The small molecule below binds the protein below.
Small molecule (SMILES): CNc1nc2cc3c(=O)[nH]cnc3c(CCNCC3CCCC3)c2[nH]1

Binding-site contacts:
Ligand atom C15 contacts residue CYS158 of chain 1.A at 3.7 Å (hydrophobic).
Ligand atom N6 contacts residue ALA232 of chain 1.A at 3.7 Å.
Ligand atom N2 contacts residue GLY261 of chain 1.A at 3.5 Å.
Ligand atom N1 contacts residue TYR106 of chain 1.A at 3.7 Å.
Ligand atom C14 contacts residue ASP156 of chain 1.A at 3.7 Å.
Ligand atom C1 contacts residue ALA232 of chain 1.A at 3.7 Å (hydrophobic).
Ligand atom C15 contacts residue ASP156 of chain 1.A at 3.6 Å.
Ligand atom N5 contacts residue MET260 of chain 1.A at 3.7 Å.
Ligand atom C2 contacts residue TYR106 of chain 1.A at 3.6 Å (hydrophobic).
Ligand atom N3 contacts residue ASP280 of chain 1.A at 2.7 Å (salt-bridge).
Ligand atom O1 contacts residue GLN203 of chain 1.A at 2.9 Å (h-bond).
Ligand atom C2 contacts residue ALA232 of chain 1.A at 3.6 Å (hydrophobic).
Ligand atom C5 contacts residue TYR106 of chain 1.A at 3.7 Å (hydrophobic).
Ligand atom N6 contacts residue LEU231 of chain 1.A at 2.9 Å (h-bond).
Ligand atom C7 contacts residue ASP102 of chain 1.A at 3.5 Å.
Ligand atom C1 contacts residue GLY261 of chain 1.A at 3.2 Å.
Ligand atom C10 contacts residue GLN107 of chain 1.A at 3.5 Å.
Ligand atom N1 contacts residue GLY261 of chain 1.A at 3.6 Å.
Ligand atom N2 contacts residue TYR106 of chain 1.A at 3.5 Å.
Ligand atom C13 contacts residue TYR106 of chain 1.A at 3.6 Å (hydrophobic).
Ligand atom C18 contacts residue TYR106 of chain 1.A at 3.4 Å (hydrophobic).
Ligand atom O1 contacts residue ASP156 of chain 1.A at 3.6 Å.
Ligand atom C8 contacts residue ASP280 of chain 1.A at 3.7 Å.
Ligand atom O1 contacts residue GLY229 of chain 1.A at 3.2 Å.
Ligand atom C6 contacts residue ASP280 of chain 1.A at 3.5 Å.
Ligand atom N1 contacts residue ALA232 of chain 1.A at 2.8 Å (h-bond).
Ligand atom C3 contacts residue TYR106 of chain 1.A at 3.5 Å (hydrophobic).
Ligand atom N6 contacts residue TYR106 of chain 1.A at 3.7 Å.
Ligand atom O1 contacts residue CYS158 of chain 1.A at 3.5 Å.
Ligand atom C10 contacts residue ASN70 of chain 1.A at 3.4 Å.
Ligand atom C7 contacts residue ASP280 of chain 1.A at 3.6 Å.
Ligand atom N5 contacts residue ASP156 of chain 1.A at 2.8 Å (salt-bridge).
Ligand atom C17 contacts residue CYS158 of chain 1.A at 3.4 Å (hydrophobic).
Ligand atom N4 contacts residue MET260 of chain 1.A at 3.5 Å.
Ligand atom O1 contacts residue GLY230 of chain 1.A at 2.8 Å (h-bond).
Ligand atom C11 contacts residue GLN107 of chain 1.A at 3.6 Å.
Ligand atom C6 contacts residue GLY261 of chain 1.A at 3.7 Å.
Ligand atom C14 contacts residue MET260 of chain 1.A at 3.5 Å (hydrophobic).
Ligand atom C4 contacts residue TYR106 of chain 1.A at 3.5 Å (hydrophobic).
Ligand atom C10 contacts residue VAL45 of chain 1.A at 3.7 Å (hydrophobic).

Sequence of chain 1.A:
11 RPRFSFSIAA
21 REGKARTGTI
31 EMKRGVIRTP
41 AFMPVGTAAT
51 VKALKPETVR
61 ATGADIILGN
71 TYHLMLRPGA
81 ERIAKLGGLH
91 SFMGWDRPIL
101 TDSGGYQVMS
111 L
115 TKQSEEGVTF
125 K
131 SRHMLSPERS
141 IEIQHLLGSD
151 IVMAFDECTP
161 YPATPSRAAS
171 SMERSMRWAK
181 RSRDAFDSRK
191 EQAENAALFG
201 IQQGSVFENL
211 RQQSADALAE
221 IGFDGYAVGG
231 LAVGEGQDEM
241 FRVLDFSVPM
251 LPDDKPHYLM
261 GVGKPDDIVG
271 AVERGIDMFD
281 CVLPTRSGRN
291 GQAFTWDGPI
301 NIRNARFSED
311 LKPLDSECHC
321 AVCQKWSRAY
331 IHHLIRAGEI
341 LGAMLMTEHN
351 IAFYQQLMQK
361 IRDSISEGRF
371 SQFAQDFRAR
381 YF